Sequence of chain 24.A:
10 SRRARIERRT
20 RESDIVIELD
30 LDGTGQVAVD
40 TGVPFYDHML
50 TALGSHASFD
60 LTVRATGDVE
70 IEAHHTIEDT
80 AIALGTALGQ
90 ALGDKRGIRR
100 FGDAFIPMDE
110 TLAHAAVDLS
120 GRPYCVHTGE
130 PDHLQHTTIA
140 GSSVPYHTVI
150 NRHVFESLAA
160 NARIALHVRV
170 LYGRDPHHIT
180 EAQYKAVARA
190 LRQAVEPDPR

Sequence of chain 16.A:
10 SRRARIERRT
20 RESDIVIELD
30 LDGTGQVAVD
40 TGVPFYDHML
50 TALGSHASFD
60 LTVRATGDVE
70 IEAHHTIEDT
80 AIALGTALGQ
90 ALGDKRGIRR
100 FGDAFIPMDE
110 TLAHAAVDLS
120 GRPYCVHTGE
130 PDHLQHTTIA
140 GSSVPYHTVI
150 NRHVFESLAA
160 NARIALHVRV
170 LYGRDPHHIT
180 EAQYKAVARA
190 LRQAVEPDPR

The small molecule below binds the protein below.
Small molecule (SMILES): CC(C)[C@H](N)c1ncnn1C

Sequence of chain 1.A:
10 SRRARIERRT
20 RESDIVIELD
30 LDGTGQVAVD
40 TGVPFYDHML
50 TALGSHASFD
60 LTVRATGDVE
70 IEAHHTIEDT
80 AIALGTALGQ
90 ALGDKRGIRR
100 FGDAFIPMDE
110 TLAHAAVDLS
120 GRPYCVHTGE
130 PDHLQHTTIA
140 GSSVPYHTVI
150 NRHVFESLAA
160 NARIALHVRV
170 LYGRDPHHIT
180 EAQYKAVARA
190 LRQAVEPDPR

Binding-site contacts:
Ligand atom C11 contacts residue ACT1 of chain 1.G at 3.9 Å.
Ligand atom C8 contacts residue HIS74 of chain 1.A at 3.8 Å.
Ligand atom N9 contacts residue HIS73 of chain 1.A at 3.1 Å (h-bond).
Ligand atom N10 contacts residue GLU77 of chain 1.A at 3.7 Å.
Ligand atom C8 contacts residue MET107 of chain 16.A at 3.6 Å (hydrophobic).
Ligand atom C6 contacts residue HIS74 of chain 1.A at 3.8 Å.
Ligand atom C4 contacts residue GLU180 of chain 16.A at 3.5 Å.
Ligand atom C4 contacts residue MN1 of chain 16.C at 3.2 Å.
Ligand atom C11 contacts residue MET107 of chain 16.A at 3.7 Å (hydrophobic).
Ligand atom C8 contacts residue MN1 of chain 1.B at 3.3 Å.
Ligand atom C1 contacts residue GLU21 of chain 1.A at 4.0 Å.
Ligand atom C3 contacts residue GLU21 of chain 1.A at 3.7 Å.
Ligand atom C6 contacts residue MN1 of chain 16.C at 3.0 Å.
Ligand atom C11 contacts residue ARG121 of chain 24.A at 3.1 Å.
Ligand atom N7 contacts residue MET107 of chain 16.A at 3.6 Å.
Ligand atom C3 contacts residue HIS74 of chain 1.A at 3.5 Å.
Ligand atom N5 contacts residue GLU180 of chain 16.A at 2.8 Å (salt-bridge).
Ligand atom N10 contacts residue MN1 of chain 1.B at 3.5 Å.
Ligand atom N7 contacts residue HIS176 of chain 16.A at 3.0 Å (h-bond).
Ligand atom C8 contacts residue HIS177 of chain 16.A at 3.8 Å.
Ligand atom C6 contacts residue MET107 of chain 16.A at 3.3 Å (hydrophobic).
Ligand atom N9 contacts residue MET107 of chain 16.A at 3.5 Å.
Ligand atom N7 contacts residue MN1 of chain 16.C at 2.2 Å.
Ligand atom N9 contacts residue GLU77 of chain 1.A at 3.1 Å (salt-bridge).
Ligand atom C8 contacts residue MN1 of chain 16.C at 3.4 Å.
Ligand atom C3 contacts residue ACT1 of chain 1.G at 3.9 Å.
Ligand atom N7 contacts residue GLU180 of chain 16.A at 3.2 Å (salt-bridge).
Ligand atom C8 contacts residue HIS176 of chain 16.A at 3.5 Å.
Ligand atom N5 contacts residue HIS74 of chain 1.A at 3.4 Å (h-bond).
Ligand atom N5 contacts residue MN1 of chain 16.C at 2.3 Å.
Ligand atom C11 contacts residue GLU77 of chain 1.A at 3.8 Å.
Ligand atom N10 contacts residue MET107 of chain 16.A at 3.2 Å.
Ligand atom N9 contacts residue HIS177 of chain 16.A at 3.4 Å (h-bond).
Ligand atom N5 contacts residue HIS47 of chain 16.A at 3.2 Å (h-bond).
Ligand atom C11 contacts residue MN1 of chain 1.B at 3.9 Å.
Ligand atom C4 contacts residue MET107 of chain 16.A at 3.9 Å (hydrophobic).
Ligand atom N7 contacts residue HIS74 of chain 1.A at 3.1 Å (h-bond).
Ligand atom N9 contacts residue MN1 of chain 1.B at 2.4 Å.
Ligand atom C8 contacts residue HIS73 of chain 1.A at 3.1 Å.
Ligand atom C6 contacts residue GLU180 of chain 16.A at 3.8 Å.